Sequence of chain 1.B:
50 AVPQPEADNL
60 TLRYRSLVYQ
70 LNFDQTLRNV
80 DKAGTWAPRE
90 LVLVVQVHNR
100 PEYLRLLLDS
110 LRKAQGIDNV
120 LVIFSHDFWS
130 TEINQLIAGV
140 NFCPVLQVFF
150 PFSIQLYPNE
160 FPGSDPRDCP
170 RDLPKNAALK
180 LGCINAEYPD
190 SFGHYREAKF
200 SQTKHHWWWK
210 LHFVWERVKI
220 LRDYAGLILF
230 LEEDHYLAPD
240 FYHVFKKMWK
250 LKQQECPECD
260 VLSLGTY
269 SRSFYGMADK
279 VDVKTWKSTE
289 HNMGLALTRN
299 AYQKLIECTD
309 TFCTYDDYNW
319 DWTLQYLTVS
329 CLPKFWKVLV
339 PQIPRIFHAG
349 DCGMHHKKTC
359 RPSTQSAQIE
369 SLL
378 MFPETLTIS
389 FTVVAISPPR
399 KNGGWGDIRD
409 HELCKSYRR

Binding-site contacts:
Ligand atom C7 contacts residue ASN58 of chain 1.B at 3.4 Å.
Ligand atom O5 contacts residue THR60 of chain 1.B at 4.1 Å.
Ligand atom O6 contacts residue LEU61 of chain 1.B at 3.7 Å.
Ligand atom N2 contacts residue ASN58 of chain 1.B at 2.9 Å (h-bond).
Ligand atom O6 contacts residue ARG64 of chain 1.B at 4.0 Å.
Ligand atom C1 contacts residue ASN58 of chain 1.B at 1.4 Å.
Ligand atom C4 contacts residue ASN58 of chain 1.B at 4.2 Å.
Ligand atom C2 contacts residue ASN58 of chain 1.B at 2.5 Å.
Ligand atom C5 contacts residue THR60 of chain 1.B at 3.9 Å.
Ligand atom O7 contacts residue ASN58 of chain 1.B at 3.6 Å.
Ligand atom C6 contacts residue ARG64 of chain 1.B at 3.7 Å.
Ligand atom C1 contacts residue THR60 of chain 1.B at 4.5 Å.
Ligand atom C5 contacts residue ASN58 of chain 1.B at 3.6 Å.
Ligand atom C3 contacts residue ASN58 of chain 1.B at 3.8 Å.
Ligand atom C8 contacts residue ASN58 of chain 1.B at 4.5 Å.
Ligand atom C5 contacts residue LEU61 of chain 1.B at 4.1 Å (hydrophobic).
Ligand atom C6 contacts residue THR60 of chain 1.B at 3.8 Å.
Ligand atom C1 contacts residue LEU61 of chain 1.B at 4.4 Å (hydrophobic).
Ligand atom C6 contacts residue LEU61 of chain 1.B at 3.9 Å (hydrophobic).
Ligand atom O4 contacts residue ARG64 of chain 1.B at 4.0 Å.
Ligand atom O5 contacts residue ASN58 of chain 1.B at 2.4 Å (h-bond).
Ligand atom O5 contacts residue LEU61 of chain 1.B at 3.6 Å.

This small molecule binds to this protein.
Small molecule (SMILES): CC(=O)N[C@@H]1[C@@H](O)[C@H](O)[C@@H](CO)O[C@H]1O